This small molecule binds to this protein.
Small molecule (SMILES): Cc1cc(CCCCCCCOc2ccc(C3=N[C@@H](C)CO3)cc2)on1

Sequence of chain 15.A:
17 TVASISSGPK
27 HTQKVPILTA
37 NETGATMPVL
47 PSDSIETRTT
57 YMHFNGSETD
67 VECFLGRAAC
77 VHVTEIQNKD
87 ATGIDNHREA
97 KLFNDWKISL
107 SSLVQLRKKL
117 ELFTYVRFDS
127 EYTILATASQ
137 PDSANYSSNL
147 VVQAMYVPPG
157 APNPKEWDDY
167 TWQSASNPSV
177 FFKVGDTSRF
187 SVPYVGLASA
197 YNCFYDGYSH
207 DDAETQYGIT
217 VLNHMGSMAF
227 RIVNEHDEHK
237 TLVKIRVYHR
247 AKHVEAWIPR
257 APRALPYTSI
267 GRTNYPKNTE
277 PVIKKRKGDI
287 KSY

Sequence of chain 15.C:
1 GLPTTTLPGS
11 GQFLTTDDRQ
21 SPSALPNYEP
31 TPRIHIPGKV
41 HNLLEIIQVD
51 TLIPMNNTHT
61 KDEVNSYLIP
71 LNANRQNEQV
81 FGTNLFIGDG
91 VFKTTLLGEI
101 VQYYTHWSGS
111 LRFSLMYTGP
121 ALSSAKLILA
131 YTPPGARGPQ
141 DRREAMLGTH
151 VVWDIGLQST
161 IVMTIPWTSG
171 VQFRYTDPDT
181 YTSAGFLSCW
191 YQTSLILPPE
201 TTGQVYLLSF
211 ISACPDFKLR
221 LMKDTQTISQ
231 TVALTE

Binding-site contacts:
Ligand atom N2 contacts residue PHE186 of chain 15.A at 3.7 Å.
Ligand atom C5C contacts residue ILE104 of chain 15.A at 3.5 Å (hydrophobic).
Ligand atom C5B contacts residue TYR197 of chain 15.A at 3.7 Å (hydrophobic).
Ligand atom C6C contacts residue MET221 of chain 15.A at 3.7 Å (hydrophobic).
Ligand atom C2C contacts residue VAL188 of chain 15.A at 3.2 Å (hydrophobic).
Ligand atom C4 contacts residue TYR152 of chain 15.A at 3.9 Å (hydrophobic).
Ligand atom C3 contacts residue PRO174 of chain 15.A at 3.8 Å (hydrophobic).
Ligand atom C5 contacts residue TYR152 of chain 15.A at 3.8 Å (hydrophobic).
Ligand atom C3C contacts residue VAL188 of chain 15.A at 3.3 Å (hydrophobic).
Ligand atom C31 contacts residue ALA150 of chain 15.A at 3.5 Å (hydrophobic).
Ligand atom C5 contacts residue PHE186 of chain 15.A at 3.5 Å (hydrophobic).
Ligand atom C7C contacts residue TYR128 of chain 15.A at 3.6 Å (hydrophobic).
Ligand atom O1B contacts residue TYR128 of chain 15.A at 3.9 Å.
Ligand atom O1 contacts residue PHE186 of chain 15.A at 3.5 Å.
Ligand atom C5B contacts residue LEU106 of chain 15.A at 3.7 Å (hydrophobic).
Ligand atom C1B contacts residue MET221 of chain 15.A at 4.0 Å (hydrophobic).
Ligand atom O1 contacts residue ALA24 of chain 15.C at 3.6 Å.
Ligand atom C2B contacts residue MET221 of chain 15.A at 3.6 Å (hydrophobic).
Ligand atom C5C contacts residue TYR128 of chain 15.A at 3.5 Å (hydrophobic).
Ligand atom C31 contacts residue VAL176 of chain 15.A at 3.3 Å (hydrophobic).
Ligand atom CM1 contacts residue SER107 of chain 15.A at 3.6 Å.
Ligand atom C7C contacts residue TYR197 of chain 15.A at 3.8 Å (hydrophobic).
Ligand atom C6C contacts residue VAL191 of chain 15.A at 3.2 Å (hydrophobic).
Ligand atom O1B contacts residue ILE104 of chain 15.A at 3.8 Å.
Ligand atom O1 contacts residue TYR152 of chain 15.A at 3.9 Å.
Ligand atom C3B contacts residue MET221 of chain 15.A at 4.0 Å (hydrophobic).
Ligand atom C3C contacts residue TYR128 of chain 15.A at 3.9 Å (hydrophobic).
Ligand atom C31 contacts residue SER175 of chain 15.A at 3.6 Å.
Ligand atom N2 contacts residue PRO174 of chain 15.A at 3.9 Å.
Ligand atom N2 contacts residue ALA24 of chain 15.C at 3.4 Å.
Ligand atom C1C contacts residue TYR152 of chain 15.A at 4.0 Å (hydrophobic).
Ligand atom C4 contacts residue PHE186 of chain 15.A at 3.6 Å (hydrophobic).
Ligand atom C6B contacts residue TYR197 of chain 15.A at 3.6 Å (hydrophobic).
Ligand atom C3 contacts residue PHE186 of chain 15.A at 3.8 Å (hydrophobic).
Ligand atom O1B contacts residue MET221 of chain 15.A at 3.4 Å.
Ligand atom O1 contacts residue VAL188 of chain 15.A at 3.8 Å.
Ligand atom C4C contacts residue TYR152 of chain 15.A at 3.8 Å (hydrophobic).
Ligand atom C4C contacts residue ILE104 of chain 15.A at 3.7 Å (hydrophobic).
Ligand atom C31 contacts residue PRO174 of chain 15.A at 3.4 Å (hydrophobic).
Ligand atom C4 contacts residue MET224 of chain 15.A at 3.8 Å (hydrophobic).